This protein binds this small molecule.
Small molecule (SMILES): CC(=O)N[C@H]1[C@H](O[C@H]2[C@H](O)[C@@H](NC(C)=O)CO[C@@H]2CO)O[C@H](CO)[C@@H](O)[C@@H]1O

Binding-site contacts:
Ligand atom C3 contacts residue ASN246 of chain 3.A at 3.8 Å.
Ligand atom C6 contacts residue NAG1 of chain 3.B at 3.6 Å.
Ligand atom C5 contacts residue ALA163 of chain 3.A at 4.2 Å (hydrophobic).
Ligand atom O3 contacts residue THR248 of chain 3.A at 4.2 Å.
Ligand atom O6 contacts residue ALA163 of chain 3.A at 3.7 Å.
Ligand atom C8 contacts residue ARG201 of chain 3.A at 3.7 Å.
Ligand atom O7 contacts residue ASN246 of chain 3.A at 3.8 Å.
Ligand atom C5 contacts residue ASN165 of chain 3.A at 4.5 Å.
Ligand atom O6 contacts residue ASN165 of chain 3.A at 4.0 Å.
Ligand atom O7 contacts residue ARG201 of chain 3.A at 4.0 Å.
Ligand atom C6 contacts residue ASN165 of chain 3.A at 4.1 Å.
Ligand atom C7 contacts residue SER247 of chain 3.A at 4.1 Å.
Ligand atom C6 contacts residue ALA163 of chain 3.A at 4.4 Å (hydrophobic).
Ligand atom C7 contacts residue ARG201 of chain 3.A at 4.3 Å.
Ligand atom C8 contacts residue ASN246 of chain 3.A at 4.0 Å.
Ligand atom C1 contacts residue ALA163 of chain 3.A at 4.1 Å (hydrophobic).
Ligand atom O4 contacts residue ALA163 of chain 3.A at 4.5 Å.
Ligand atom C5 contacts residue ASN246 of chain 3.A at 3.6 Å.
Ligand atom C2 contacts residue ASN246 of chain 3.A at 2.5 Å.
Ligand atom N2 contacts residue ASN246 of chain 3.A at 3.0 Å (h-bond).
Ligand atom O7 contacts residue THR248 of chain 3.A at 3.5 Å.
Ligand atom C7 contacts residue ASN246 of chain 3.A at 3.5 Å.
Ligand atom C7 contacts residue THR248 of chain 3.A at 4.3 Å.
Ligand atom C3 contacts residue ALA163 of chain 3.A at 4.2 Å (hydrophobic).
Ligand atom O7 contacts residue SER247 of chain 3.A at 3.3 Å.
Ligand atom C4 contacts residue ASN246 of chain 3.A at 4.3 Å.
Ligand atom C4 contacts residue ALA163 of chain 3.A at 3.6 Å (hydrophobic).
Ligand atom O5 contacts residue ALA163 of chain 3.A at 3.9 Å.
Ligand atom C2 contacts residue LEU164 of chain 3.A at 4.4 Å (hydrophobic).
Ligand atom O3 contacts residue ALA163 of chain 3.A at 4.1 Å.
Ligand atom C5 contacts residue NAG1 of chain 3.B at 4.0 Å.
Ligand atom O5 contacts residue ASN165 of chain 3.A at 3.6 Å.
Ligand atom C1 contacts residue ASN246 of chain 3.A at 1.5 Å.
Ligand atom O5 contacts residue ASN246 of chain 3.A at 2.4 Å (h-bond).
Ligand atom C1 contacts residue LEU164 of chain 3.A at 3.7 Å (hydrophobic).
Ligand atom C2 contacts residue ALA163 of chain 3.A at 4.2 Å (hydrophobic).
Ligand atom O5 contacts residue LEU164 of chain 3.A at 3.6 Å (h-bond).
Ligand atom C8 contacts residue NAG1 of chain 3.B at 4.2 Å.

Sequence of chain 3.A:
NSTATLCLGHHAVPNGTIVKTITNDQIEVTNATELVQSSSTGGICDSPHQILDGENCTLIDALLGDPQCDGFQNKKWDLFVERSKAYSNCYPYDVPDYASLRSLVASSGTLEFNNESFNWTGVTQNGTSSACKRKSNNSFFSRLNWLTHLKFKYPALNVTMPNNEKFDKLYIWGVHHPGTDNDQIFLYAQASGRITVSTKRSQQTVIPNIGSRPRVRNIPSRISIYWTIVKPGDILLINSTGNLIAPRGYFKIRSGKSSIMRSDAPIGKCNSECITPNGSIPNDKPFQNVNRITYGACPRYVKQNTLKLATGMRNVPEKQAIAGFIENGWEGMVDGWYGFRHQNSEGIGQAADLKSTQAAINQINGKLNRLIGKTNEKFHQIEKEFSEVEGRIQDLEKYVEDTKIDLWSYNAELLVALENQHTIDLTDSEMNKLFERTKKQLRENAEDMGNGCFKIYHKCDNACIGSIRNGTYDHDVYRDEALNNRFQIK